Sequence of chain 2.D:
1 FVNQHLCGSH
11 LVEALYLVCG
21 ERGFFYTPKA

Sequence of chain 2.C:
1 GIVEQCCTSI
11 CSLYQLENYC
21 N

The small molecule below binds the protein below.
Small molecule (SMILES): Cc1cccc(O)c1

Binding-site contacts:
Ligand atom C4 contacts residue ALA14 of chain 2.D at 3.6 Å (hydrophobic).
Ligand atom C5 contacts residue LEU11 of chain 2.D at 4.5 Å (hydrophobic).
Ligand atom C1 contacts residue LEU11 of chain 2.D at 3.4 Å (hydrophobic).
Ligand atom C2 contacts residue CYS6 of chain 2.C at 3.9 Å (hydrophobic).
Ligand atom C6 contacts residue CYS11 of chain 2.C at 3.6 Å (hydrophobic).
Ligand atom C4 contacts residue UNK1 of chain 2.K at 3.8 Å.
Ligand atom C3 contacts residue UNK1 of chain 2.K at 4.1 Å.
Ligand atom C4 contacts residue HIS10 of chain 2.D at 4.4 Å.
Ligand atom C5 contacts residue LEU16 of chain 2.C at 3.3 Å (hydrophobic).
Ligand atom O1 contacts residue ILE10 of chain 2.C at 3.7 Å.
Ligand atom C1 contacts residue CYS11 of chain 2.C at 4.1 Å (hydrophobic).
Ligand atom C5 contacts residue ALA14 of chain 2.D at 4.0 Å (hydrophobic).
Ligand atom C3 contacts residue HIS10 of chain 2.D at 4.4 Å.
Ligand atom C1 contacts residue CYS6 of chain 2.C at 3.5 Å (hydrophobic).
Ligand atom C6 contacts residue LEU16 of chain 2.C at 3.6 Å (hydrophobic).
Ligand atom O1 contacts residue LEU11 of chain 2.D at 3.8 Å.
Ligand atom O1 contacts residue CYS11 of chain 2.C at 3.2 Å (h-bond).
Ligand atom C3 contacts residue LEU11 of chain 2.D at 3.7 Å (hydrophobic).
Ligand atom C6 contacts residue LEU11 of chain 2.D at 4.0 Å (hydrophobic).
Ligand atom C5 contacts residue CYS11 of chain 2.C at 4.3 Å (hydrophobic).
Ligand atom C1 contacts residue ILE10 of chain 2.C at 4.5 Å (hydrophobic).
Ligand atom O1 contacts residue CYS6 of chain 2.C at 2.5 Å (h-bond).
Ligand atom C4 contacts residue LEU11 of chain 2.D at 4.3 Å (hydrophobic).
Ligand atom O1 contacts residue SER9 of chain 2.C at 3.8 Å.
Ligand atom C4 contacts residue LEU16 of chain 2.C at 4.3 Å (hydrophobic).
Ligand atom C2 contacts residue LEU11 of chain 2.D at 3.2 Å (hydrophobic).